Sequence of chain 29.F:
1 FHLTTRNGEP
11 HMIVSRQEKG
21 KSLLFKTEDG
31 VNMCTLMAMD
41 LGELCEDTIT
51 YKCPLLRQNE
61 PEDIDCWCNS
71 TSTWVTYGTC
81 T

Sequence of chain 29.E:
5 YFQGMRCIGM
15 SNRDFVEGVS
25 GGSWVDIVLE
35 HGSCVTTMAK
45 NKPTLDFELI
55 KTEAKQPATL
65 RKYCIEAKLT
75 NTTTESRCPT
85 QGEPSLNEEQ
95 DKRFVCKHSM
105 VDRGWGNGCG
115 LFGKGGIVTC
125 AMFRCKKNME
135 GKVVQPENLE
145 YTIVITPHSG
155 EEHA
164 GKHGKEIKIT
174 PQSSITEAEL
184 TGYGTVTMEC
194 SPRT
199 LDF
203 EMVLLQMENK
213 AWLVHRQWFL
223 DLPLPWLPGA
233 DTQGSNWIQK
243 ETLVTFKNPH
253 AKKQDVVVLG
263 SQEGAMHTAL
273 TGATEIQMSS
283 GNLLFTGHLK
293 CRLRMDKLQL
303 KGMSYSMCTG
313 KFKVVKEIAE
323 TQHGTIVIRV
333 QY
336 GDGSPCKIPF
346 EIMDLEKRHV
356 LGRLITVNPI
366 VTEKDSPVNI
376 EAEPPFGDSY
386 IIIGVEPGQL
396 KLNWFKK

The protein below binds the small molecule below.
Small molecule (SMILES): CC(=O)N[C@@H]1[C@@H](O)[C@H](O)[C@@H](CO)O[C@H]1O

Binding-site contacts:
Ligand atom O6 contacts residue NAG1 of chain 29.Z at 4.1 Å.
Ligand atom O6 contacts residue GLU46 of chain 29.F at 3.8 Å.
Ligand atom C4 contacts residue NAG1 of chain 29.Z at 2.9 Å.
Ligand atom O6 contacts residue CYS45 of chain 29.F at 3.4 Å (h-bond).
Ligand atom C5 contacts residue ASN75 of chain 29.E at 3.2 Å.
Ligand atom C6 contacts residue CYS45 of chain 29.F at 4.4 Å (hydrophobic).
Ligand atom O7 contacts residue MET126 of chain 29.E at 3.1 Å.
Ligand atom C6 contacts residue THR48 of chain 29.F at 4.4 Å.
Ligand atom C4 contacts residue ASN75 of chain 29.E at 4.0 Å.
Ligand atom C7 contacts residue ASN75 of chain 29.E at 2.8 Å.
Ligand atom C6 contacts residue ASN75 of chain 29.E at 3.8 Å.
Ligand atom C3 contacts residue NAG1 of chain 29.Z at 3.3 Å.
Ligand atom O3 contacts residue NAG1 of chain 29.Z at 2.4 Å (h-bond).
Ligand atom O4 contacts residue NAG1 of chain 29.Z at 1.6 Å.
Ligand atom O5 contacts residue THR48 of chain 29.F at 4.0 Å.
Ligand atom C5 contacts residue NAG1 of chain 29.Z at 3.7 Å.
Ligand atom O7 contacts residue ASN75 of chain 29.E at 3.2 Å (h-bond).
Ligand atom N2 contacts residue ASN75 of chain 29.E at 3.0 Å (h-bond).
Ligand atom C2 contacts residue NAG1 of chain 29.Z at 4.1 Å.
Ligand atom O5 contacts residue ASN75 of chain 29.E at 2.1 Å (h-bond).
Ligand atom C1 contacts residue ASN75 of chain 29.E at 1.3 Å.
Ligand atom C2 contacts residue ASN75 of chain 29.E at 2.6 Å.
Ligand atom C3 contacts residue ASN75 of chain 29.E at 3.5 Å.
Ligand atom O6 contacts residue THR48 of chain 29.F at 4.0 Å.
Ligand atom O6 contacts residue ASN75 of chain 29.E at 3.8 Å.
Ligand atom C8 contacts residue ASN75 of chain 29.E at 3.0 Å.
Ligand atom C8 contacts residue PHE98 of chain 29.E at 3.6 Å (hydrophobic).
Ligand atom C6 contacts residue NAG1 of chain 29.Z at 3.4 Å.
Ligand atom C8 contacts residue MET126 of chain 29.E at 3.7 Å (hydrophobic).
Ligand atom C7 contacts residue MET126 of chain 29.E at 3.8 Å (hydrophobic).